This small molecule binds to this protein.
Small molecule (SMILES): CC(=O)N[C@@H]1O[C@H](CO)[C@@H](O)[C@H](O)[C@H]1O

Sequence of chain 1.B:
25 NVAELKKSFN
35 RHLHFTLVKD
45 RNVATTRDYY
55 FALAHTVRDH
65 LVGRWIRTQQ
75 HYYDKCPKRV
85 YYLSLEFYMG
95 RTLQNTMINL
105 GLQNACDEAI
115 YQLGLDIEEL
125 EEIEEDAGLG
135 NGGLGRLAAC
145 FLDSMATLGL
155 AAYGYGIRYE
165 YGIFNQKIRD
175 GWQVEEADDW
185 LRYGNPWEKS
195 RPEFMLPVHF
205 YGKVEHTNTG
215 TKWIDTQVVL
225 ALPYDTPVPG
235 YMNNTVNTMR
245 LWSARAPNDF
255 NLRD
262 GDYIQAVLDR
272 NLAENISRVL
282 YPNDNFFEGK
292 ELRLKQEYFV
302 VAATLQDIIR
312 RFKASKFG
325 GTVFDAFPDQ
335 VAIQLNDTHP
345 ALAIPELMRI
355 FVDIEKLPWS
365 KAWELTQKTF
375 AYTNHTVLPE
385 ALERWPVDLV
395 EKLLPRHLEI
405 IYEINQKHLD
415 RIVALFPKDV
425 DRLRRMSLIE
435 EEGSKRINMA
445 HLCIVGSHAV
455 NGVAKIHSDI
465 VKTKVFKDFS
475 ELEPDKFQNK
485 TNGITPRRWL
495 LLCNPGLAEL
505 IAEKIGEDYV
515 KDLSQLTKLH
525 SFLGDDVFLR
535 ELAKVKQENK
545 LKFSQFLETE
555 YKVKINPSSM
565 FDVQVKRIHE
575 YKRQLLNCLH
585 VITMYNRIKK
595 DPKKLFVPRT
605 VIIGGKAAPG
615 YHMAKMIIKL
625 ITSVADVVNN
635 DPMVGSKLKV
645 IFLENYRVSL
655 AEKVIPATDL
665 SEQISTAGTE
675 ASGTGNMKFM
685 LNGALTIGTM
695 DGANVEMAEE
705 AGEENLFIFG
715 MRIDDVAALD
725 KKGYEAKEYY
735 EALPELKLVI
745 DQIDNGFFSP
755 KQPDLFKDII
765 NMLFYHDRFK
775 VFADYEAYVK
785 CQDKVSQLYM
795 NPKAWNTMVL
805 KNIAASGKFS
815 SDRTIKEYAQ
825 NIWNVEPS

Binding-site contacts:
Ligand atom O4 contacts residue SER676 of chain 1.B at 3.7 Å.
Ligand atom C5 contacts residue LEU138 of chain 1.B at 3.8 Å (hydrophobic).
Ligand atom O6 contacts residue HIS379 of chain 1.B at 2.6 Å (h-bond).
Ligand atom C1 contacts residue ASN286 of chain 1.B at 3.9 Å.
Ligand atom C2 contacts residue HIS379 of chain 1.B at 3.4 Å.
Ligand atom O6 contacts residue ASN486 of chain 1.B at 2.7 Å (h-bond).
Ligand atom C8 contacts residue THR380 of chain 1.B at 3.8 Å.
Ligand atom N1 contacts residue HIS379 of chain 1.B at 3.1 Å (h-bond).
Ligand atom C6 contacts residue HIS379 of chain 1.B at 3.2 Å.
Ligand atom C6 contacts residue GLY137 of chain 1.B at 3.8 Å.
Ligand atom C6 contacts residue ASN486 of chain 1.B at 3.2 Å.
Ligand atom C7 contacts residue HIS379 of chain 1.B at 3.8 Å.
Ligand atom C7 contacts residue ASN286 of chain 1.B at 3.4 Å.
Ligand atom O6 contacts residue VAL457 of chain 1.B at 3.6 Å.
Ligand atom O3 contacts residue SER676 of chain 1.B at 3.0 Å (h-bond).
Ligand atom O7 contacts residue LEU138 of chain 1.B at 3.5 Å.
Ligand atom C3 contacts residue GLU674 of chain 1.B at 3.3 Å.
Ligand atom C8 contacts residue HIS379 of chain 1.B at 3.9 Å.
Ligand atom C5 contacts residue GLY137 of chain 1.B at 3.9 Å.
Ligand atom C8 contacts residue ASP341 of chain 1.B at 3.3 Å.
Ligand atom O7 contacts residue ASN286 of chain 1.B at 3.6 Å (h-bond).
Ligand atom C5 contacts residue HIS379 of chain 1.B at 3.9 Å.
Ligand atom O3 contacts residue ALA675 of chain 1.B at 3.3 Å (h-bond).
Ligand atom C1 contacts residue HIS379 of chain 1.B at 3.6 Å.
Ligand atom O4 contacts residue ASN486 of chain 1.B at 3.4 Å (h-bond).
Ligand atom O2 contacts residue ASN286 of chain 1.B at 2.8 Å (h-bond).
Ligand atom O3 contacts residue GLY677 of chain 1.B at 3.1 Å (h-bond).
Ligand atom O5 contacts residue LEU138 of chain 1.B at 3.9 Å.
Ligand atom O4 contacts residue GLY677 of chain 1.B at 3.0 Å (h-bond).
Ligand atom C8 contacts residue ASN286 of chain 1.B at 3.1 Å.
Ligand atom C2 contacts residue GLU674 of chain 1.B at 3.8 Å.
Ligand atom O2 contacts residue GLU674 of chain 1.B at 3.2 Å (salt-bridge).
Ligand atom C4 contacts residue GLY677 of chain 1.B at 3.8 Å.
Ligand atom O3 contacts residue GLU674 of chain 1.B at 2.7 Å (salt-bridge).
Ligand atom O5 contacts residue HIS379 of chain 1.B at 3.4 Å (h-bond).
Ligand atom C7 contacts residue LEU138 of chain 1.B at 3.9 Å (hydrophobic).
Ligand atom N1 contacts residue ASN286 of chain 1.B at 3.6 Å (h-bond).
Ligand atom O2 contacts residue TYR575 of chain 1.B at 3.1 Å (h-bond).
Ligand atom C3 contacts residue GLY677 of chain 1.B at 3.9 Å.
Ligand atom C6 contacts residue LEU138 of chain 1.B at 3.9 Å (hydrophobic).